The small molecule below binds the protein below.
Small molecule (SMILES): CC(=O)N[C@@H]1[C@@H](O)[C@H](O)[C@@H](CO)O[C@H]1O

Sequence of chain 2.C:
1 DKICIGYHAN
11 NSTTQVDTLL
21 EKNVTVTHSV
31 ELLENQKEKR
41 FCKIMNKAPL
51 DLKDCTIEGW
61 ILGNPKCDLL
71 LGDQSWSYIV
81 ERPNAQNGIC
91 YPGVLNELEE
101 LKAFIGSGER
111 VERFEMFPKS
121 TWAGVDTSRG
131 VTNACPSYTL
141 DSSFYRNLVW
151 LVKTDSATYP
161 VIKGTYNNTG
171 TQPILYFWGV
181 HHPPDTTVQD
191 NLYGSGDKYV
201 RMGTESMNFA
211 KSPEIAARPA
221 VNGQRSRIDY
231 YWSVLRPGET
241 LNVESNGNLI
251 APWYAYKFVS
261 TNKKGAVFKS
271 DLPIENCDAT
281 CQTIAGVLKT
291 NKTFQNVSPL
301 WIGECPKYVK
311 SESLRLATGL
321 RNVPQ

Binding-site contacts:
Ligand atom C7 contacts residue LYS22 of chain 2.C at 4.2 Å.
Ligand atom O5 contacts residue ASN23 of chain 2.C at 2.4 Å (h-bond).
Ligand atom O7 contacts residue ASN23 of chain 2.C at 3.0 Å (h-bond).
Ligand atom N2 contacts residue ASN23 of chain 2.C at 3.0 Å (h-bond).
Ligand atom C2 contacts residue ASN23 of chain 2.C at 2.4 Å.
Ligand atom C5 contacts residue ASN23 of chain 2.C at 3.7 Å.
Ligand atom O6 contacts residue ASN23 of chain 2.C at 4.2 Å.
Ligand atom O6 contacts residue GLN15 of chain 2.C at 4.2 Å.
Ligand atom C7 contacts residue ASN23 of chain 2.C at 3.3 Å.
Ligand atom O7 contacts residue LYS22 of chain 2.C at 4.2 Å.
Ligand atom C4 contacts residue ASN23 of chain 2.C at 4.0 Å.
Ligand atom C3 contacts residue ASN23 of chain 2.C at 3.7 Å.
Ligand atom C8 contacts residue LYS22 of chain 2.C at 3.6 Å.
Ligand atom C1 contacts residue ASN23 of chain 2.C at 1.4 Å.